Binding-site contacts:
Ligand atom OXT contacts residue GLY110 of chain 1.B at 3.1 Å.
Ligand atom OXT contacts residue SER80 of chain 1.B at 2.9 Å (h-bond).
Ligand atom CG contacts residue ASN266 of chain 1.D at 3.9 Å.
Ligand atom OXT contacts residue ASP79 of chain 1.B at 3.5 Å.
Ligand atom OXT contacts residue GLY33 of chain 1.B at 3.3 Å.
Ligand atom O contacts residue THR111 of chain 1.B at 3.3 Å (h-bond).
Ligand atom N contacts residue GLY33 of chain 1.B at 4.3 Å.
Ligand atom OD1 contacts residue ASP1 of chain 1.N at 2.4 Å (salt-bridge).
Ligand atom O contacts residue GLY110 of chain 1.B at 3.2 Å.
Ligand atom CB contacts residue ASN266 of chain 1.D at 3.7 Å.
Ligand atom O contacts residue SER80 of chain 1.B at 2.6 Å (h-bond).
Ligand atom N contacts residue ASP79 of chain 1.B at 3.1 Å (salt-bridge).
Ligand atom OD1 contacts residue SER80 of chain 1.B at 3.1 Å (h-bond).
Ligand atom CG contacts residue SER81 of chain 1.B at 3.2 Å.
Ligand atom ND2 contacts residue ASP79 of chain 1.B at 4.1 Å.
Ligand atom ND2 contacts residue ASN266 of chain 1.D at 3.2 Å.
Ligand atom CG contacts residue ASP79 of chain 1.B at 3.8 Å.
Ligand atom OXT contacts residue ASP1 of chain 1.N at 0.8 Å (salt-bridge).
Ligand atom OD1 contacts residue ASP79 of chain 1.B at 3.3 Å.
Ligand atom CG contacts residue ASP112 of chain 1.B at 3.0 Å.
Ligand atom C contacts residue GLY33 of chain 1.B at 4.3 Å.
Ligand atom C contacts residue THR111 of chain 1.B at 4.0 Å.
Ligand atom CA contacts residue ASP1 of chain 1.N at 0.6 Å.
Ligand atom OXT contacts residue MET78 of chain 1.B at 4.2 Å.
Ligand atom C contacts residue SER80 of chain 1.B at 3.5 Å.
Ligand atom CB contacts residue ASP112 of chain 1.B at 3.0 Å.
Ligand atom CG contacts residue SER80 of chain 1.B at 4.3 Å.
Ligand atom ND2 contacts residue SER81 of chain 1.B at 2.8 Å (h-bond).
Ligand atom C contacts residue ASP1 of chain 1.N at 0.6 Å.
Ligand atom O contacts residue ASP112 of chain 1.B at 3.3 Å (salt-bridge).
Ligand atom C contacts residue GLY110 of chain 1.B at 3.5 Å.
Ligand atom N contacts residue ASP1 of chain 1.N at 2.0 Å.
Ligand atom OD1 contacts residue ASP112 of chain 1.B at 3.6 Å (salt-bridge).
Ligand atom OD1 contacts residue SER81 of chain 1.B at 2.8 Å (h-bond).
Ligand atom CB contacts residue ASP1 of chain 1.N at 0.2 Å.
Ligand atom ND2 contacts residue ASP112 of chain 1.B at 3.3 Å (salt-bridge).
Ligand atom C contacts residue ASP79 of chain 1.B at 4.2 Å.
Ligand atom ND2 contacts residue ASP1 of chain 1.N at 2.3 Å (salt-bridge).
Ligand atom CG contacts residue ASP1 of chain 1.N at 1.5 Å.
Ligand atom O contacts residue ASP1 of chain 1.N at 0.6 Å (salt-bridge).

Sequence of chain 1.D:
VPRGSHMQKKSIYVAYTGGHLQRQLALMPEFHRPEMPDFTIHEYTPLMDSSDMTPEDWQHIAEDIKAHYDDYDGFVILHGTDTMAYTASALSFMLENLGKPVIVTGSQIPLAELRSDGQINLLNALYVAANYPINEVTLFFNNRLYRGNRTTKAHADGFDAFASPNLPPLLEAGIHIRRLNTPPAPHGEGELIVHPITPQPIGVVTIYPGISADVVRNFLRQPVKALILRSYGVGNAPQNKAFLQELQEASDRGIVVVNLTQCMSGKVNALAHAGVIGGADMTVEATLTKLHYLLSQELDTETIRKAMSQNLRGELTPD

The protein below binds the small molecule below.
Small molecule (SMILES): NC(=O)C[C@H](N)C(=O)O

Sequence of chain 1.B:
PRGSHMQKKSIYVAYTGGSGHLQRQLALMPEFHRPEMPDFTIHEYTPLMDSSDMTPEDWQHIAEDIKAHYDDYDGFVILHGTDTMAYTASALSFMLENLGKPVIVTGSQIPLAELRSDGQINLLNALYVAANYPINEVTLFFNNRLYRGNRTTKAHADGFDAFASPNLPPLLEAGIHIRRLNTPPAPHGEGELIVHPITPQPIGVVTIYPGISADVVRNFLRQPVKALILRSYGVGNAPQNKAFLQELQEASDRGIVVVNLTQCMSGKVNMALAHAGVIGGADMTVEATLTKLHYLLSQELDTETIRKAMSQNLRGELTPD